Sequence of chain 1.A:
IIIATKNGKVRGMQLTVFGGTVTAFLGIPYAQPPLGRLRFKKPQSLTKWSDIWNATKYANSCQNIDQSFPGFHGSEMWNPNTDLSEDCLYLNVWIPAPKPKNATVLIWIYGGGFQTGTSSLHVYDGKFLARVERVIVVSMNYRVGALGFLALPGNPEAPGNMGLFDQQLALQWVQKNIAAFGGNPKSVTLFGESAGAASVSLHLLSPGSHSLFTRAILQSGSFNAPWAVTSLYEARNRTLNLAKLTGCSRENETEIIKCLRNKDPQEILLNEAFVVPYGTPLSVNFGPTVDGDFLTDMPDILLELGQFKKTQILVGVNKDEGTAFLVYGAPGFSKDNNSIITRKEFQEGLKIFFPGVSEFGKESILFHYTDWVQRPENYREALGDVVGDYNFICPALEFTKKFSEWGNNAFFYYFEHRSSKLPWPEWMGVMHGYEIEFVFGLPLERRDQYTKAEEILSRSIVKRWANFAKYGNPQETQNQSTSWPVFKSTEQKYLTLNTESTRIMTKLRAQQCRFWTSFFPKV

Binding-site contacts:
Ligand atom O3P contacts residue GOL1 of chain 1.N at 3.4 Å (h-bond).
Ligand atom P contacts residue HIS438 of chain 1.A at 3.7 Å.
Ligand atom C1 contacts residue PHE329 of chain 1.A at 3.8 Å (hydrophobic).
Ligand atom C3 contacts residue LEU286 of chain 1.A at 4.0 Å (hydrophobic).
Ligand atom C3 contacts residue TRP231 of chain 1.A at 3.8 Å (hydrophobic).
Ligand atom O3P contacts residue HIS438 of chain 1.A at 3.0 Å (h-bond).
Ligand atom O4P contacts residue ALA199 of chain 1.A at 3.0 Å (h-bond).
Ligand atom C3 contacts residue VAL288 of chain 1.A at 4.1 Å (hydrophobic).
Ligand atom C2 contacts residue GLY117 of chain 1.A at 4.1 Å.
Ligand atom P contacts residue GLY116 of chain 1.A at 4.0 Å.
Ligand atom O4P contacts residue GOL1 of chain 1.N at 3.9 Å.
Ligand atom O4P contacts residue GLY117 of chain 1.A at 2.5 Å (h-bond).
Ligand atom C3 contacts residue GLY117 of chain 1.A at 4.1 Å.
Ligand atom O3P contacts residue GLY116 of chain 1.A at 4.2 Å.
Ligand atom P contacts residue SER198 of chain 1.A at 1.6 Å.
Ligand atom O1P contacts residue ALA199 of chain 1.A at 4.3 Å.
Ligand atom O4P contacts residue GLY116 of chain 1.A at 2.7 Å (h-bond).
Ligand atom O1P contacts residue PHE398 of chain 1.A at 4.4 Å.
Ligand atom O4P contacts residue GLY115 of chain 1.A at 3.7 Å.
Ligand atom C2 contacts residue SER198 of chain 1.A at 3.6 Å.
Ligand atom C2 contacts residue PHE329 of chain 1.A at 4.2 Å (hydrophobic).
Ligand atom P contacts residue ALA199 of chain 1.A at 3.6 Å.
Ligand atom O3P contacts residue SER198 of chain 1.A at 2.5 Å (h-bond).
Ligand atom O1P contacts residue SER198 of chain 1.A at 2.5 Å (h-bond).
Ligand atom P contacts residue GLY117 of chain 1.A at 3.6 Å.
Ligand atom P contacts residue GOL1 of chain 1.N at 4.0 Å.
Ligand atom O3P contacts residue GLY117 of chain 1.A at 4.2 Å.
Ligand atom O4P contacts residue SER198 of chain 1.A at 2.6 Å (h-bond).
Ligand atom C2 contacts residue PHE398 of chain 1.A at 4.1 Å (hydrophobic).
Ligand atom C1 contacts residue GLY117 of chain 1.A at 4.0 Å.
Ligand atom O1P contacts residue TRP231 of chain 1.A at 4.3 Å.
Ligand atom O1P contacts residue GLY117 of chain 1.A at 3.6 Å.

This protein binds this small molecule.
Small molecule (SMILES): CC(C)OP(=O)(O)O